Sequence of chain 1.C:
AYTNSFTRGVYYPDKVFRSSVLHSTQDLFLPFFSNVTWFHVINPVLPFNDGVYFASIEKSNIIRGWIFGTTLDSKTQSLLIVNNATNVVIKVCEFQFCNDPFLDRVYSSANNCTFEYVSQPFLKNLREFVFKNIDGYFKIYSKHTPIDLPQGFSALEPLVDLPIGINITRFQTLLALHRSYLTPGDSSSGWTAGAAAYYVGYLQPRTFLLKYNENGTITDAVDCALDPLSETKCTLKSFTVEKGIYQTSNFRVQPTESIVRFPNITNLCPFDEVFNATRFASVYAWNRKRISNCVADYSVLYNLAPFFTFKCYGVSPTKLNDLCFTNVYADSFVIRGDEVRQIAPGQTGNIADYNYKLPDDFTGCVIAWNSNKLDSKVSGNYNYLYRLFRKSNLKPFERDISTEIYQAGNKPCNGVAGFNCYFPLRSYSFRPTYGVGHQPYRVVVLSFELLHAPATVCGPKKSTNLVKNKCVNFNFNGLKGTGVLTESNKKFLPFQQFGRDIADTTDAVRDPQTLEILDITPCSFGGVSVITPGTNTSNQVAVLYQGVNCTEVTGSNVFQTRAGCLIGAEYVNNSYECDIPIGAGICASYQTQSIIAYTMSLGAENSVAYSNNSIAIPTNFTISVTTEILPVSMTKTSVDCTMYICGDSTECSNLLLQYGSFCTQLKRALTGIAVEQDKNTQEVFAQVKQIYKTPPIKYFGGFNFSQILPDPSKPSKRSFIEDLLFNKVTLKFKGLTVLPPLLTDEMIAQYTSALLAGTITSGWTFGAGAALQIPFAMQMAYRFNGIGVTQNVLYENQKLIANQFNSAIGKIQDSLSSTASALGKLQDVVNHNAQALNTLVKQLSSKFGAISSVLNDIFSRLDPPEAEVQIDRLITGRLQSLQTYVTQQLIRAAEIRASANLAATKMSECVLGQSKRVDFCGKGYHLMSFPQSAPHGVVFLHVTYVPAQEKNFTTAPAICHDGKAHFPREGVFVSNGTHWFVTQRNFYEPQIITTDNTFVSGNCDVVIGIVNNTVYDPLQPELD

This small molecule binds to this protein.
Small molecule (SMILES): CC(=O)N[C@@H]1[C@@H](O)[C@H](O)[C@@H](CO)O[C@H]1O

Binding-site contacts:
Ligand atom O5 contacts residue ASN231 of chain 1.C at 2.4 Å (h-bond).
Ligand atom C3 contacts residue ASN231 of chain 1.C at 3.8 Å.
Ligand atom C5 contacts residue THR106 of chain 1.C at 4.2 Å.
Ligand atom C1 contacts residue ASN231 of chain 1.C at 1.4 Å.
Ligand atom C5 contacts residue ASN231 of chain 1.C at 3.7 Å.
Ligand atom C4 contacts residue ASN231 of chain 1.C at 4.2 Å.
Ligand atom C1 contacts residue THR233 of chain 1.C at 3.9 Å.
Ligand atom C5 contacts residue THR233 of chain 1.C at 4.3 Å.
Ligand atom O6 contacts residue THR106 of chain 1.C at 2.8 Å (h-bond).
Ligand atom C2 contacts residue ASN231 of chain 1.C at 2.4 Å.
Ligand atom C6 contacts residue THR106 of chain 1.C at 4.0 Å.
Ligand atom C7 contacts residue ASN231 of chain 1.C at 4.0 Å.
Ligand atom O5 contacts residue THR233 of chain 1.C at 4.2 Å.
Ligand atom N2 contacts residue ASN231 of chain 1.C at 2.9 Å (h-bond).
Ligand atom O5 contacts residue THR106 of chain 1.C at 4.0 Å.